A protein and the small-molecule ligand that binds it are described below.
Small molecule (SMILES): CO[P](=O)(O)O[C@H]1[C@@H](O)[C@H](n2ccc(=O)[nH]c2=O)O[C@@H]1COP(=O)(O)O

Sequence of chain 1.L:
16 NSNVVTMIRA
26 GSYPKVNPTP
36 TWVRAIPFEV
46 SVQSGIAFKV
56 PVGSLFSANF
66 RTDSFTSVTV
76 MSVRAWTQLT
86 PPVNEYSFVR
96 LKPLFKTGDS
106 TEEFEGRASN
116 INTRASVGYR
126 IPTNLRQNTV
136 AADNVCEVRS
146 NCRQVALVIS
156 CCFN

Binding-site contacts:
Ligand atom C3' contacts residue ARG125 of chain 1.L at 3.4 Å.
Ligand atom N1 contacts residue ASN16 of chain 3.L at 4.4 Å.
Ligand atom OP3 contacts residue SER77 of chain 1.L at 4.4 Å.
Ligand atom OP1 contacts residue ARG125 of chain 1.L at 2.9 Å (salt-bridge).
Ligand atom C5' contacts residue ARG131 of chain 1.L at 3.4 Å.
Ligand atom P contacts residue ARG125 of chain 1.L at 3.8 Å.
Ligand atom C4' contacts residue ARG125 of chain 1.L at 4.4 Å.
Ligand atom OP3 contacts residue ARG125 of chain 1.L at 2.7 Å.
Ligand atom C5' contacts residue MET76 of chain 1.L at 4.4 Å (hydrophobic).
Ligand atom C2 contacts residue ASN16 of chain 3.L at 3.0 Å.
Ligand atom N3 contacts residue ARG125 of chain 1.L at 3.8 Å.
Ligand atom OP1 contacts residue ARG131 of chain 1.L at 3.4 Å (salt-bridge).
Ligand atom C2 contacts residue ARG125 of chain 1.L at 4.0 Å.
Ligand atom OP2 contacts residue ILE23 of chain 3.L at 4.1 Å.
Ligand atom O4 contacts residue ARG125 of chain 1.L at 4.0 Å.
Ligand atom OP2 contacts residue ARG131 of chain 1.L at 3.8 Å.
Ligand atom OP1 contacts residue ILE23 of chain 3.L at 3.7 Å.
Ligand atom OP3 contacts residue ILE23 of chain 3.L at 4.4 Å.
Ligand atom C4 contacts residue ARG125 of chain 1.L at 3.7 Å.
Ligand atom O5' contacts residue ARG125 of chain 1.L at 3.1 Å (salt-bridge).
Ligand atom N1 contacts residue ARG125 of chain 1.L at 3.9 Å.
Ligand atom C6 contacts residue ARG125 of chain 1.L at 3.7 Å.
Ligand atom C1' contacts residue ARG125 of chain 1.L at 4.4 Å.
Ligand atom O4 contacts residue SER17 of chain 3.L at 3.2 Å.
Ligand atom O5' contacts residue ARG131 of chain 1.L at 2.9 Å (salt-bridge).
Ligand atom C5 contacts residue ARG125 of chain 1.L at 3.7 Å.
Ligand atom C2' contacts residue ARG125 of chain 1.L at 3.8 Å.
Ligand atom P contacts residue ILE23 of chain 3.L at 4.3 Å.
Ligand atom O4 contacts residue ASN16 of chain 3.L at 4.2 Å.
Ligand atom C4 contacts residue SER17 of chain 3.L at 4.1 Å.
Ligand atom O4 contacts residue THR21 of chain 3.L at 4.3 Å.
Ligand atom OP2 contacts residue SER77 of chain 1.L at 4.1 Å.
Ligand atom O3' contacts residue ARG125 of chain 1.L at 4.1 Å.
Ligand atom C4 contacts residue ASN16 of chain 3.L at 3.9 Å.
Ligand atom P contacts residue ARG131 of chain 1.L at 3.6 Å.
Ligand atom C5' contacts residue ARG125 of chain 1.L at 4.2 Å.
Ligand atom N3 contacts residue ASN16 of chain 3.L at 2.7 Å (h-bond).
Ligand atom O2 contacts residue ASN16 of chain 3.L at 2.7 Å (h-bond).
Ligand atom N3 contacts residue SER17 of chain 3.L at 4.4 Å.
Ligand atom O2 contacts residue ARG125 of chain 1.L at 4.1 Å.

Sequence of chain 3.L:
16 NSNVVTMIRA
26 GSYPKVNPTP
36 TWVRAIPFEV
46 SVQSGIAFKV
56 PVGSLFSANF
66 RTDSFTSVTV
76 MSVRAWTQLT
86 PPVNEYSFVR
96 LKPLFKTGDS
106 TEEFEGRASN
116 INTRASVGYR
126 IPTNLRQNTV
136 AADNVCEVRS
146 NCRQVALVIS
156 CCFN